The protein below binds the small molecule below.
Small molecule (SMILES): CCOC(=O)CN1CC(=O)Nc2ccccc21

Binding-site contacts:
Ligand atom C15 contacts residue LYS70 of chain 2.A at 3.8 Å.
Ligand atom C15 contacts residue MET66 of chain 2.A at 4.0 Å (hydrophobic).
Ligand atom C15 contacts residue ILE73 of chain 2.A at 3.8 Å (hydrophobic).
Ligand atom C01 contacts residue ASN74 of chain 2.A at 3.3 Å.
Ligand atom C15 contacts residue LEU56 of chain 2.A at 3.8 Å (hydrophobic).
Ligand atom O03 contacts residue THR107 of chain 2.A at 3.5 Å.
Ligand atom C09 contacts residue ASN57 of chain 2.A at 3.5 Å.
Ligand atom C02 contacts residue ASN74 of chain 2.A at 3.4 Å.
Ligand atom C04 contacts residue THR107 of chain 2.A at 3.4 Å.
Ligand atom C15 contacts residue LEU69 of chain 2.A at 3.9 Å (hydrophobic).
Ligand atom C12 contacts residue ASN57 of chain 2.A at 3.6 Å.
Ligand atom C06 contacts residue TYR130 of chain 2.A at 3.1 Å (hydrophobic).
Ligand atom C02 contacts residue THR107 of chain 2.A at 3.8 Å.
Ligand atom O10 contacts residue ASN57 of chain 2.A at 3.1 Å (h-bond).
Ligand atom N07 contacts residue ASN53 of chain 2.A at 3.5 Å (h-bond).
Ligand atom O05 contacts residue THR107 of chain 2.A at 3.8 Å.
Ligand atom O10 contacts residue ASN53 of chain 2.A at 3.5 Å.
Ligand atom N07 contacts residue TYR130 of chain 2.A at 3.3 Å (h-bond).
Ligand atom C08 contacts residue THR107 of chain 2.A at 3.6 Å.
Ligand atom C16 contacts residue LYS70 of chain 2.A at 4.0 Å.
Ligand atom C08 contacts residue TYR130 of chain 2.A at 3.9 Å (hydrophobic).
Ligand atom C04 contacts residue ILE73 of chain 2.A at 3.9 Å (hydrophobic).
Ligand atom C13 contacts residue LYS70 of chain 2.A at 4.0 Å.
Ligand atom C14 contacts residue LEU56 of chain 2.A at 3.7 Å (hydrophobic).
Ligand atom C06 contacts residue ALA105 of chain 2.A at 3.9 Å (hydrophobic).
Ligand atom C08 contacts residue ASN53 of chain 2.A at 3.3 Å.
Ligand atom C13 contacts residue LEU56 of chain 2.A at 3.9 Å (hydrophobic).
Ligand atom O05 contacts residue LYS70 of chain 2.A at 4.0 Å.
Ligand atom C17 contacts residue TYR130 of chain 2.A at 3.6 Å (hydrophobic).
Ligand atom C16 contacts residue ILE73 of chain 2.A at 3.5 Å (hydrophobic).
Ligand atom C16 contacts residue TYR130 of chain 2.A at 3.8 Å (hydrophobic).
Ligand atom C09 contacts residue ASN53 of chain 2.A at 3.5 Å.
Ligand atom O03 contacts residue ALA105 of chain 2.A at 3.3 Å.
Ligand atom O03 contacts residue ILE73 of chain 2.A at 3.4 Å.
Ligand atom C06 contacts residue THR107 of chain 2.A at 3.7 Å.
Ligand atom C14 contacts residue LYS70 of chain 2.A at 4.0 Å.
Ligand atom C14 contacts residue MET66 of chain 2.A at 3.9 Å (hydrophobic).
Ligand atom C13 contacts residue ASN57 of chain 2.A at 3.5 Å.
Ligand atom C06 contacts residue ILE73 of chain 2.A at 4.0 Å (hydrophobic).
Ligand atom N11 contacts residue ASN57 of chain 2.A at 2.7 Å (h-bond).

Sequence of chain 2.A:
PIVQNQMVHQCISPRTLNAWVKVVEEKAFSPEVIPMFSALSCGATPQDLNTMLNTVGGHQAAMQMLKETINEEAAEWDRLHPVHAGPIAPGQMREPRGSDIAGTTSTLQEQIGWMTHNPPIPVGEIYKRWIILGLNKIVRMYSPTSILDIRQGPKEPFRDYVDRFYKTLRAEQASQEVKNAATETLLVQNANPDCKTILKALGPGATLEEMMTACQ